A protein and the small-molecule ligand that binds it are described below.
Small molecule (SMILES): CC(=O)N[C@H]1[C@H](O[C@H]2[C@H](O)[C@@H](NC(C)=O)CO[C@@H]2CO)O[C@H](CO)[C@@H](O)[C@@H]1O

Sequence of chain 2.A:
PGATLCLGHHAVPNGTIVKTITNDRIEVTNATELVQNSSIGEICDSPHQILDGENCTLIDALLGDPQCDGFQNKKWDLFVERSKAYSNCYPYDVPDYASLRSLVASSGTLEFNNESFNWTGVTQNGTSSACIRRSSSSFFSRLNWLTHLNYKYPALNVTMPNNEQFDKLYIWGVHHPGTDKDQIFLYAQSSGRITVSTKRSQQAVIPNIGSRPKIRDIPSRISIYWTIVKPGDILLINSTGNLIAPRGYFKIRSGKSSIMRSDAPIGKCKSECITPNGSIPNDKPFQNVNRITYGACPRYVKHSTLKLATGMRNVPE

Binding-site contacts:
Ligand atom C7 contacts residue LYS216 of chain 2.A at 3.8 Å.
Ligand atom O5 contacts residue ASN159 of chain 1.A at 2.3 Å (h-bond).
Ligand atom O7 contacts residue NAG1 of chain 1.F at 4.3 Å.
Ligand atom C1 contacts residue SER213 of chain 2.A at 4.2 Å.
Ligand atom C4 contacts residue ASN159 of chain 1.A at 4.2 Å.
Ligand atom C8 contacts residue NAG2 of chain 1.F at 4.3 Å.
Ligand atom C3 contacts residue ASN159 of chain 1.A at 3.8 Å.
Ligand atom C8 contacts residue SER213 of chain 2.A at 3.3 Å.
Ligand atom O7 contacts residue ARG214 of chain 2.A at 4.2 Å.
Ligand atom C2 contacts residue LYS216 of chain 2.A at 4.0 Å.
Ligand atom C5 contacts residue ASN159 of chain 1.A at 3.6 Å.
Ligand atom C8 contacts residue PRO215 of chain 2.A at 4.0 Å (hydrophobic).
Ligand atom C7 contacts residue SER213 of chain 2.A at 3.6 Å.
Ligand atom C1 contacts residue LYS216 of chain 2.A at 4.0 Å.
Ligand atom O7 contacts residue PRO215 of chain 2.A at 3.4 Å.
Ligand atom C5 contacts residue LYS216 of chain 2.A at 4.2 Å.
Ligand atom C7 contacts residue ASN159 of chain 1.A at 3.9 Å.
Ligand atom O6 contacts residue THR161 of chain 1.A at 4.3 Å.
Ligand atom N2 contacts residue ASN159 of chain 1.A at 3.0 Å (h-bond).
Ligand atom O7 contacts residue NAG2 of chain 1.F at 3.8 Å.
Ligand atom C6 contacts residue LYS216 of chain 2.A at 4.3 Å.
Ligand atom O5 contacts residue LYS216 of chain 2.A at 3.4 Å (salt-bridge).
Ligand atom O5 contacts residue LEU238 of chain 1.A at 4.3 Å.
Ligand atom O6 contacts residue LYS216 of chain 2.A at 3.2 Å (salt-bridge).
Ligand atom O7 contacts residue ASN159 of chain 1.A at 4.3 Å.
Ligand atom C4 contacts residue LYS216 of chain 2.A at 4.2 Å.
Ligand atom C1 contacts residue ASN159 of chain 1.A at 1.4 Å.
Ligand atom O7 contacts residue LYS216 of chain 2.A at 2.8 Å (salt-bridge).
Ligand atom C7 contacts residue NAG1 of chain 1.F at 4.1 Å.
Ligand atom C8 contacts residue THR181 of chain 2.A at 3.5 Å.
Ligand atom C2 contacts residue ASN159 of chain 1.A at 2.5 Å.
Ligand atom C2 contacts residue SER213 of chain 2.A at 4.1 Å.
Ligand atom O3 contacts residue LYS216 of chain 2.A at 3.6 Å (salt-bridge).
Ligand atom N2 contacts residue SER213 of chain 2.A at 3.0 Å (h-bond).
Ligand atom C7 contacts residue PRO215 of chain 2.A at 4.1 Å (hydrophobic).
Ligand atom C8 contacts residue ILE236 of chain 1.A at 3.9 Å (hydrophobic).
Ligand atom C8 contacts residue LYS216 of chain 2.A at 4.3 Å.
Ligand atom O4 contacts residue LYS216 of chain 2.A at 3.7 Å.
Ligand atom C6 contacts residue THR161 of chain 1.A at 3.5 Å.
Ligand atom C8 contacts residue NAG1 of chain 1.F at 4.1 Å.

Sequence of chain 1.A:
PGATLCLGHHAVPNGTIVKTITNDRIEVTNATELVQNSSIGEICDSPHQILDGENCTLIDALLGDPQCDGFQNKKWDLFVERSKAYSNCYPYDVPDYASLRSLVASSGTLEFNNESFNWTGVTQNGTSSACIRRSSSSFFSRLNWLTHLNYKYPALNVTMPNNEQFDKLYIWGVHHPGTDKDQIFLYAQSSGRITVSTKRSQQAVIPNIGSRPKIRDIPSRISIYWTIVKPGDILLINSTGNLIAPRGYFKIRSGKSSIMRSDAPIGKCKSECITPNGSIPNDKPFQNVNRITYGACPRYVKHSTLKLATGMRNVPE